A protein and the small-molecule ligand that binds it are described below.
Small molecule (SMILES): Cc1ccc(NC(=O)c2ccc(CN3CCN(C)CC3)cc2)cc1Nc1nc(-c2cccnc2)cs1

Sequence of chain 1.A:
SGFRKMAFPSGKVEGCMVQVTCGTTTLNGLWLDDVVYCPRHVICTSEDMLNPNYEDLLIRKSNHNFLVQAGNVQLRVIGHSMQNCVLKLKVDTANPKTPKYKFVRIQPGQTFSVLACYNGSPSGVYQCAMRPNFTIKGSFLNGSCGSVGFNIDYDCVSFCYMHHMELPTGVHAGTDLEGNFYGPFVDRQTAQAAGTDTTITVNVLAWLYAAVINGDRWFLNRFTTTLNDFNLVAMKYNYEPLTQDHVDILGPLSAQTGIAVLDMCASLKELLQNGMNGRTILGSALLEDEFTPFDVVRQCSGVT

Binding-site contacts:
Ligand atom CAE contacts residue GLU166 of chain 1.A at 3.7 Å.
Ligand atom CAA contacts residue ASN142 of chain 1.A at 3.5 Å.
Ligand atom CBB contacts residue CYS44 of chain 1.A at 3.7 Å (hydrophobic).
Ligand atom NAK contacts residue HIS164 of chain 1.A at 3.5 Å (h-bond).
Ligand atom CAP contacts residue MET49 of chain 1.A at 3.7 Å (hydrophobic).
Ligand atom CBI contacts residue CYS44 of chain 1.A at 3.2 Å (hydrophobic).
Ligand atom NAK contacts residue MET165 of chain 1.A at 3.7 Å.
Ligand atom CAN contacts residue HIS41 of chain 1.A at 3.5 Å.
Ligand atom NAD contacts residue SER144 of chain 1.A at 3.7 Å.
Ligand atom CAY contacts residue SER46 of chain 1.A at 3.2 Å.
Ligand atom NAD contacts residue HIS163 of chain 1.A at 2.8 Å (h-bond).
Ligand atom CAO contacts residue HIS41 of chain 1.A at 3.6 Å.
Ligand atom CAB contacts residue LEU141 of chain 1.A at 3.6 Å (hydrophobic).
Ligand atom NBD contacts residue SER46 of chain 1.A at 3.6 Å (h-bond).
Ligand atom CBH contacts residue THR24 of chain 1.A at 3.0 Å.
Ligand atom CAP contacts residue HIS41 of chain 1.A at 3.6 Å.
Ligand atom CAC contacts residue PHE140 of chain 1.A at 3.4 Å (hydrophobic).
Ligand atom NAL contacts residue HIS41 of chain 1.A at 3.5 Å.
Ligand atom CAZ contacts residue SER46 of chain 1.A at 3.7 Å.
Ligand atom CBB contacts residue THR25 of chain 1.A at 3.6 Å.
Ligand atom CAC contacts residue GLU166 of chain 1.A at 3.5 Å.
Ligand atom CAB contacts residue GLU166 of chain 1.A at 3.6 Å.
Ligand atom CBA contacts residue THR25 of chain 1.A at 2.9 Å.
Ligand atom CBA contacts residue CYS44 of chain 1.A at 3.4 Å (hydrophobic).
Ligand atom CAM contacts residue HIS41 of chain 1.A at 3.5 Å.
Ligand atom CAS contacts residue HIS164 of chain 1.A at 3.7 Å.
Ligand atom CBF contacts residue THR24 of chain 1.A at 2.9 Å.
Ligand atom NAL contacts residue HIS164 of chain 1.A at 3.0 Å (h-bond).
Ligand atom NAK contacts residue CYS145 of chain 1.A at 3.3 Å (h-bond).
Ligand atom NBD contacts residue THR45 of chain 1.A at 3.4 Å.
Ligand atom CAS contacts residue MET165 of chain 1.A at 3.6 Å (hydrophobic).
Ligand atom CAJ contacts residue HIS164 of chain 1.A at 3.7 Å.
Ligand atom CAQ contacts residue HIS41 of chain 1.A at 3.7 Å.
Ligand atom NBG contacts residue THR24 of chain 1.A at 2.9 Å (h-bond).
Ligand atom CAX contacts residue SER46 of chain 1.A at 3.7 Å.
Ligand atom CBI contacts residue THR45 of chain 1.A at 3.4 Å.
Ligand atom CAB contacts residue ASN142 of chain 1.A at 3.7 Å.
Ligand atom CAY contacts residue THR45 of chain 1.A at 3.7 Å.
Ligand atom CAR contacts residue HIS41 of chain 1.A at 3.5 Å.
Ligand atom CAE contacts residue HIS163 of chain 1.A at 3.4 Å.